A protein and the small-molecule ligand that binds it are described below.
Small molecule (SMILES): CC(C)C[C@H](NC(=O)[C@H](CC(=O)O)NC(=O)[C@@H]1CCCN1C(=O)[C@H](CC(C)C)NC(=O)[C@H](COP(=O)(O)O)NC(=O)CN)C(=O)N[C@H](C=O)[C@@H](C)O

Binding-site contacts:
Ligand atom CB contacts residue ASP233 of chain 1.B at 3.8 Å.
Ligand atom OD1 contacts residue VAL66 of chain 1.B at 3.5 Å.
Ligand atom OG1 contacts residue VAL66 of chain 1.B at 3.7 Å.
Ligand atom CA contacts residue ASN193 of chain 1.B at 3.4 Å.
Ligand atom O contacts residue LEU192 of chain 1.B at 3.6 Å.
Ligand atom C contacts residue ASN193 of chain 1.B at 3.5 Å.
Ligand atom CB contacts residue ASN193 of chain 1.B at 3.5 Å.
Ligand atom C contacts residue ASN244 of chain 1.B at 3.8 Å.
Ligand atom N contacts residue LYS69 of chain 1.B at 3.5 Å.
Ligand atom O2P contacts residue ARG147 of chain 1.B at 2.8 Å (salt-bridge).
Ligand atom O3P contacts residue TYR148 of chain 1.B at 3.9 Å.
Ligand atom OD2 contacts residue VAL66 of chain 1.B at 3.7 Å.
Ligand atom P contacts residue ARG147 of chain 1.B at 3.8 Å.
Ligand atom CD2 contacts residue LEU236 of chain 1.B at 3.6 Å (hydrophobic).
Ligand atom CG contacts residue VAL66 of chain 1.B at 3.8 Å (hydrophobic).
Ligand atom P contacts residue ARG76 of chain 1.B at 3.6 Å.
Ligand atom O1P contacts residue TYR148 of chain 1.B at 2.6 Å (h-bond).
Ligand atom CB contacts residue ASN193 of chain 1.B at 3.3 Å.
Ligand atom P contacts residue TYR148 of chain 1.B at 3.8 Å.
Ligand atom CD contacts residue LEU240 of chain 1.B at 3.6 Å (hydrophobic).
Ligand atom C contacts residue LYS69 of chain 1.B at 3.8 Å.
Ligand atom CA contacts residue ASN193 of chain 1.B at 3.6 Å.
Ligand atom N contacts residue ASN244 of chain 1.B at 3.3 Å (h-bond).
Ligand atom CB contacts residue ARG147 of chain 1.B at 4.0 Å.
Ligand atom O3P contacts residue ARG76 of chain 1.B at 2.6 Å (salt-bridge).
Ligand atom CA contacts residue ASN244 of chain 1.B at 3.8 Å.
Ligand atom C contacts residue LEU192 of chain 1.B at 3.7 Å (hydrophobic).
Ligand atom CG contacts residue LEU240 of chain 1.B at 3.9 Å (hydrophobic).
Ligand atom N contacts residue LEU192 of chain 1.B at 3.4 Å.
Ligand atom CA contacts residue LEU192 of chain 1.B at 3.6 Å (hydrophobic).
Ligand atom CD1 contacts residue ILE237 of chain 1.B at 3.7 Å (hydrophobic).
Ligand atom O1P contacts residue ARG147 of chain 1.B at 2.7 Å (salt-bridge).
Ligand atom O1P contacts residue ASN193 of chain 1.B at 3.9 Å.
Ligand atom N contacts residue ASN193 of chain 1.B at 2.6 Å (h-bond).
Ligand atom O contacts residue LYS69 of chain 1.B at 3.3 Å (salt-bridge).
Ligand atom O contacts residue VAL196 of chain 1.B at 3.5 Å.
Ligand atom CD1 contacts residue ASP233 of chain 1.B at 3.9 Å.
Ligand atom O2P contacts residue ARG76 of chain 1.B at 2.7 Å (salt-bridge).
Ligand atom O contacts residue ASN244 of chain 1.B at 2.8 Å (h-bond).
Ligand atom C contacts residue VAL196 of chain 1.B at 4.0 Å (hydrophobic).

Sequence of chain 1.B:
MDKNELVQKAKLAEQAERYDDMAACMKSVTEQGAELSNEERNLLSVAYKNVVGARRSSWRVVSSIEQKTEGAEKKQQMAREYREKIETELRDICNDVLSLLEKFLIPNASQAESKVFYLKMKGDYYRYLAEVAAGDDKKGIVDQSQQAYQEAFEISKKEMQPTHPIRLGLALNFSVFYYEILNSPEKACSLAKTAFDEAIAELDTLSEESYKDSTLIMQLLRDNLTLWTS